Sequence of chain 4.A:
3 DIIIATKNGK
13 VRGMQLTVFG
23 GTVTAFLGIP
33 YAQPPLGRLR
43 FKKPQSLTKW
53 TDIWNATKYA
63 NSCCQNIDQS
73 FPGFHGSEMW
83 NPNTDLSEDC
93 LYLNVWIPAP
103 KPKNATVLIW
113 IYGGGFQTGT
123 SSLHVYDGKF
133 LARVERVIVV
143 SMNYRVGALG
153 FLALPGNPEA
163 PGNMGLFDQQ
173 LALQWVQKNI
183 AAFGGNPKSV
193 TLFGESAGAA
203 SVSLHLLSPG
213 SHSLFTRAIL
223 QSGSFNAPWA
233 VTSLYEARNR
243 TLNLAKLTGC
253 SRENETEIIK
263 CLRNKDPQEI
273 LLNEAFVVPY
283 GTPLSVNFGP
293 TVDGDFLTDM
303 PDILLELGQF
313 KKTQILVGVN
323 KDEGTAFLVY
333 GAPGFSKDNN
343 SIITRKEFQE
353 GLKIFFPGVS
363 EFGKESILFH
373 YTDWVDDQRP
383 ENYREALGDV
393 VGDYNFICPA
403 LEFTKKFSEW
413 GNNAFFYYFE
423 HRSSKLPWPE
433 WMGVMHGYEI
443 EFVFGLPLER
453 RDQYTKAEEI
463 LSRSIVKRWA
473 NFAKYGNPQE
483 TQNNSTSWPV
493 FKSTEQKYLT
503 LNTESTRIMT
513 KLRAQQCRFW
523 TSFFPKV

Binding-site contacts:
Ligand atom O3 contacts residue ARG465 of chain 4.A at 3.5 Å.
Ligand atom O5 contacts residue ASN485 of chain 4.A at 2.4 Å (h-bond).
Ligand atom O7 contacts residue ASN485 of chain 4.A at 3.2 Å (h-bond).
Ligand atom C8 contacts residue GLU482 of chain 4.A at 3.8 Å.
Ligand atom C4 contacts residue ASN485 of chain 4.A at 4.2 Å.
Ligand atom N2 contacts residue ARG465 of chain 4.A at 4.3 Å.
Ligand atom O7 contacts residue ARG465 of chain 4.A at 3.7 Å.
Ligand atom N2 contacts residue GLU482 of chain 4.A at 4.5 Å.
Ligand atom C8 contacts residue LYS469 of chain 4.A at 3.8 Å.
Ligand atom C3 contacts residue ASN485 of chain 4.A at 3.8 Å.
Ligand atom C7 contacts residue GLU482 of chain 4.A at 4.0 Å.
Ligand atom C7 contacts residue ASN485 of chain 4.A at 3.3 Å.
Ligand atom O7 contacts residue GLU482 of chain 4.A at 4.1 Å.
Ligand atom C2 contacts residue ASN485 of chain 4.A at 2.4 Å.
Ligand atom C1 contacts residue ASN485 of chain 4.A at 1.4 Å.
Ligand atom C5 contacts residue ASN485 of chain 4.A at 3.6 Å.
Ligand atom C8 contacts residue ARG465 of chain 4.A at 3.9 Å.
Ligand atom C7 contacts residue ARG465 of chain 4.A at 3.8 Å.
Ligand atom O7 contacts residue SER466 of chain 4.A at 4.3 Å.
Ligand atom N2 contacts residue ASN485 of chain 4.A at 2.9 Å (h-bond).

A small-molecule ligand and the protein it binds are described below.
Small molecule (SMILES): CC(=O)N[C@@H]1[C@@H](O)[C@H](O)[C@@H](CO)O[C@H]1O